Binding-site contacts:
Ligand atom S17 contacts residue PHE285 of chain 1.A at 3.8 Å.
Ligand atom C13 contacts residue PHE285 of chain 1.A at 3.9 Å (hydrophobic).
Ligand atom O43 contacts residue TYR189 of chain 1.A at 2.6 Å (h-bond).
Ligand atom O18 contacts residue PRO283 of chain 1.A at 3.9 Å.
Ligand atom S17 contacts residue HOA1 of chain 1.D at 3.4 Å (h-bond).
Ligand atom C16 contacts residue HOA1 of chain 1.D at 3.5 Å.
Ligand atom S17 contacts residue FE21 of chain 1.C at 2.4 Å.
Ligand atom O42 contacts residue TYR189 of chain 1.A at 3.5 Å.
Ligand atom O20 contacts residue SER183 of chain 1.A at 2.7 Å (h-bond).
Ligand atom O43 contacts residue VAL272 of chain 1.A at 3.8 Å.
Ligand atom C30 contacts residue HOA1 of chain 1.D at 3.7 Å.
Ligand atom C30 contacts residue ILE187 of chain 1.A at 3.6 Å (hydrophobic).
Ligand atom C31 contacts residue ILE187 of chain 1.A at 3.7 Å (hydrophobic).
Ligand atom O42 contacts residue GLN225 of chain 1.A at 3.9 Å.
Ligand atom C30 contacts residue SER281 of chain 1.A at 3.8 Å.
Ligand atom C31 contacts residue TYR189 of chain 1.A at 3.5 Å (hydrophobic).
Ligand atom S17 contacts residue HIS214 of chain 1.A at 3.2 Å (h-bond).
Ligand atom C1 contacts residue SER183 of chain 1.A at 3.7 Å.
Ligand atom O18 contacts residue ILE187 of chain 1.A at 3.5 Å.
Ligand atom N11 contacts residue PHE285 of chain 1.A at 3.5 Å.
Ligand atom C16 contacts residue PHE211 of chain 1.A at 3.5 Å (hydrophobic).
Ligand atom N29 contacts residue HOA1 of chain 1.D at 3.2 Å (h-bond).
Ligand atom C16 contacts residue FE21 of chain 1.C at 3.5 Å.
Ligand atom O18 contacts residue PHE285 of chain 1.A at 3.4 Å.
Ligand atom N14 contacts residue CYS104 of chain 1.A at 3.9 Å.
Ligand atom O42 contacts residue SER281 of chain 1.A at 2.8 Å (h-bond).
Ligand atom C16 contacts residue HIS214 of chain 1.A at 3.3 Å.
Ligand atom C32 contacts residue SER281 of chain 1.A at 3.5 Å.
Ligand atom O19 contacts residue LEU321 of chain 1.A at 3.8 Å.
Ligand atom C33 contacts residue PRO283 of chain 1.A at 3.8 Å (hydrophobic).
Ligand atom O15 contacts residue THR331 of chain 1.A at 3.8 Å.
Ligand atom C1 contacts residue ARG87 of chain 1.A at 3.6 Å.
Ligand atom S17 contacts residue ASP216 of chain 1.A at 2.8 Å (salt-bridge).
Ligand atom C32 contacts residue HOA1 of chain 1.D at 3.2 Å.
Ligand atom O20 contacts residue ARG87 of chain 1.A at 2.9 Å (salt-bridge).
Ligand atom C4 contacts residue PHE285 of chain 1.A at 3.9 Å (hydrophobic).
Ligand atom C31 contacts residue SER281 of chain 1.A at 3.6 Å.
Ligand atom C33 contacts residue HOA1 of chain 1.D at 3.2 Å.
Ligand atom N14 contacts residue TYR91 of chain 1.A at 3.0 Å (h-bond).
Ligand atom O19 contacts residue ARG87 of chain 1.A at 2.8 Å (salt-bridge).

The small molecule below binds the protein below.
Small molecule (SMILES): C=C[C@@H](NC(=O)[C@H](CS)NC(=O)CCC[C@H](N)C(=O)O)C(=O)O

Sequence of chain 1.A:
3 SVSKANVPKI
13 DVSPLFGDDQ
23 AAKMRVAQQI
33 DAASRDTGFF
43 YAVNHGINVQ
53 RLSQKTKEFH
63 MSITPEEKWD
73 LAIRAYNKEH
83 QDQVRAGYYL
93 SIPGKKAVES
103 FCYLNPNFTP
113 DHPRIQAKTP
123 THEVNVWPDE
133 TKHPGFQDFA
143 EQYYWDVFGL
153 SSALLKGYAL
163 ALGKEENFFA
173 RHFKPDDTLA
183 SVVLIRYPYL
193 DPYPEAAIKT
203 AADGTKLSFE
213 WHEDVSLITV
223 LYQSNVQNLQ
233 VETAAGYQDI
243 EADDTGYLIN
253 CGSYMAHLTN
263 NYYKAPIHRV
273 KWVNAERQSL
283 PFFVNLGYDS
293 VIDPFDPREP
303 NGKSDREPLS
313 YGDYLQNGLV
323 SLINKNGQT